The small molecule below binds the protein below.
Small molecule (SMILES): CC(=O)N[C@@H]1[C@@H](O)[C@H](O)[C@@H](CO)O[C@H]1O

Binding-site contacts:
Ligand atom O6 contacts residue LYS33 of chain 1.A at 3.2 Å.
Ligand atom C4 contacts residue ASN51 of chain 1.A at 4.2 Å.
Ligand atom O6 contacts residue SER32 of chain 1.A at 3.0 Å (h-bond).
Ligand atom C5 contacts residue ASN51 of chain 1.A at 3.6 Å.
Ligand atom C6 contacts residue SER32 of chain 1.A at 3.5 Å.
Ligand atom C5 contacts residue GLN54 of chain 1.A at 4.4 Å.
Ligand atom C7 contacts residue ILE75 of chain 1.A at 3.7 Å (hydrophobic).
Ligand atom C5 contacts residue SER53 of chain 1.A at 4.2 Å.
Ligand atom O5 contacts residue SER32 of chain 1.A at 3.6 Å (h-bond).
Ligand atom O5 contacts residue ASN51 of chain 1.A at 2.2 Å (h-bond).
Ligand atom C5 contacts residue SER32 of chain 1.A at 4.2 Å.
Ligand atom C6 contacts residue GLN54 of chain 1.A at 3.5 Å.
Ligand atom C6 contacts residue SER53 of chain 1.A at 4.4 Å.
Ligand atom N2 contacts residue ASN51 of chain 1.A at 3.0 Å (h-bond).
Ligand atom C3 contacts residue ASN51 of chain 1.A at 3.8 Å.
Ligand atom O4 contacts residue GLN54 of chain 1.A at 4.5 Å.
Ligand atom C6 contacts residue LYS33 of chain 1.A at 3.9 Å.
Ligand atom O5 contacts residue SER53 of chain 1.A at 4.3 Å.
Ligand atom C2 contacts residue ASN51 of chain 1.A at 2.5 Å.
Ligand atom O6 contacts residue GLN54 of chain 1.A at 4.5 Å.
Ligand atom C8 contacts residue ASN51 of chain 1.A at 4.4 Å.
Ligand atom C8 contacts residue ILE75 of chain 1.A at 3.4 Å (hydrophobic).
Ligand atom C1 contacts residue ASN51 of chain 1.A at 1.4 Å.
Ligand atom C7 contacts residue ASN51 of chain 1.A at 3.1 Å.
Ligand atom O5 contacts residue ASP30 of chain 1.A at 4.4 Å.
Ligand atom N2 contacts residue ILE75 of chain 1.A at 3.8 Å.
Ligand atom O7 contacts residue ASN51 of chain 1.A at 2.7 Å (h-bond).

Sequence of chain 1.A:
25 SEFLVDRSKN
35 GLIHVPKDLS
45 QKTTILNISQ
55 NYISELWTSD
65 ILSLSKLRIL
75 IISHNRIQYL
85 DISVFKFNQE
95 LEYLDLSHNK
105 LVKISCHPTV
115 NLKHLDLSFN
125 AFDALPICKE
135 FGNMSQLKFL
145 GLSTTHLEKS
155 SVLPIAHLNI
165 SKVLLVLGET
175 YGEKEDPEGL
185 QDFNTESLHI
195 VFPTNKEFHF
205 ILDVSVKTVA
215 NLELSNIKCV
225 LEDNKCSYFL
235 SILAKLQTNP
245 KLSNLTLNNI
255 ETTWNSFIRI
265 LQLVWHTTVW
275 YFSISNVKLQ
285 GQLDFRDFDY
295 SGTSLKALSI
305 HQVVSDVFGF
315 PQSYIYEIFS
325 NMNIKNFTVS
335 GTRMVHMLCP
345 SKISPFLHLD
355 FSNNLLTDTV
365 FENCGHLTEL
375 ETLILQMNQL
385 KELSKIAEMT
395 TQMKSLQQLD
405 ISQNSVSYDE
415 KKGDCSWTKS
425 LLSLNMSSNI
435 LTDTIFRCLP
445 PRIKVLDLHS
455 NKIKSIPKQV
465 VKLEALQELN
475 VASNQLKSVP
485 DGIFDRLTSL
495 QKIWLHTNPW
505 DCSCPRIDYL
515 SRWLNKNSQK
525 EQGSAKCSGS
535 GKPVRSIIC